Sequence of chain 1.A:
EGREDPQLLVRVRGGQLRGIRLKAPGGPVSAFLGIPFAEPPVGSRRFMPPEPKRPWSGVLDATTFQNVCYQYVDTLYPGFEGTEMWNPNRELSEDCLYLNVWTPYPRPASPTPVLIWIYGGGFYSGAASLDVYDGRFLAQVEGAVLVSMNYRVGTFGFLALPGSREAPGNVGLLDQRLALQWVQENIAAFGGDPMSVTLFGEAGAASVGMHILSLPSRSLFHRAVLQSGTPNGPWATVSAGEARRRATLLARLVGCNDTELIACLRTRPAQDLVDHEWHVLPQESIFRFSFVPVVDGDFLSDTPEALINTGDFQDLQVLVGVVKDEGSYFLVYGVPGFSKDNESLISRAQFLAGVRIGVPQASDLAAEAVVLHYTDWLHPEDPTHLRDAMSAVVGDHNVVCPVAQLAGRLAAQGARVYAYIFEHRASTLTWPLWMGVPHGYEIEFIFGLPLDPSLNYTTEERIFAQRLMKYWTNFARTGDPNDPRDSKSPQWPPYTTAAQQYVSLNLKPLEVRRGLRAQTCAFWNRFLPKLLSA

Binding-site contacts:
Ligand atom N4 contacts residue TRP286 of chain 1.A at 3.3 Å.
Ligand atom C5 contacts residue TYR124 of chain 1.A at 3.3 Å (hydrophobic).
Ligand atom C5 contacts residue ASP74 of chain 1.A at 3.6 Å.
Ligand atom N4 contacts residue SER298 of chain 1.A at 3.1 Å (h-bond).
Ligand atom C6 contacts residue ASP74 of chain 1.A at 3.3 Å.
Ligand atom C6 contacts residue TYR124 of chain 1.A at 3.0 Å (hydrophobic).
Ligand atom O1 contacts residue ILE294 of chain 1.A at 3.5 Å.
Ligand atom C5 contacts residue TYR337 of chain 1.A at 3.6 Å (hydrophobic).
Ligand atom C9 contacts residue TRP286 of chain 1.A at 3.5 Å (hydrophobic).
Ligand atom N3 contacts residue TRP286 of chain 1.A at 3.3 Å.
Ligand atom C13 contacts residue TRP286 of chain 1.A at 3.3 Å (hydrophobic).
Ligand atom C10 contacts residue TRP286 of chain 1.A at 3.6 Å (hydrophobic).
Ligand atom N5 contacts residue TYR337 of chain 1.A at 3.1 Å.
Ligand atom O3 contacts residue PHE297 of chain 1.A at 3.0 Å.
Ligand atom N2 contacts residue TYR124 of chain 1.A at 3.2 Å (h-bond).
Ligand atom O2 contacts residue TYR124 of chain 1.A at 3.4 Å (h-bond).
Ligand atom O3 contacts residue SER298 of chain 1.A at 2.7 Å (h-bond).
Ligand atom C7 contacts residue ASP74 of chain 1.A at 3.5 Å.
Ligand atom C9 contacts residue TYR124 of chain 1.A at 3.7 Å (hydrophobic).
Ligand atom N3 contacts residue TYR124 of chain 1.A at 3.6 Å.
Ligand atom C8 contacts residue ASP74 of chain 1.A at 3.0 Å.
Ligand atom O1 contacts residue PHE295 of chain 1.A at 3.0 Å (h-bond).
Ligand atom O4 contacts residue SUN203 of chain 1.A at 3.4 Å.
Ligand atom C11 contacts residue TRP286 of chain 1.A at 3.4 Å (hydrophobic).
Ligand atom C14 contacts residue TRP286 of chain 1.A at 3.6 Å (hydrophobic).
Ligand atom O4 contacts residue TYR337 of chain 1.A at 3.5 Å.
Ligand atom N2 contacts residue TYR341 of chain 1.A at 3.6 Å.
Ligand atom O4 contacts residue TRP86 of chain 1.A at 3.6 Å.
Ligand atom C8 contacts residue TYR124 of chain 1.A at 3.6 Å (hydrophobic).
Ligand atom C9 contacts residue TYR72 of chain 1.A at 3.5 Å (hydrophobic).
Ligand atom C12 contacts residue TRP286 of chain 1.A at 3.2 Å (hydrophobic).
Ligand atom C22 contacts residue TYR337 of chain 1.A at 3.4 Å (hydrophobic).
Ligand atom C7 contacts residue TYR341 of chain 1.A at 2.9 Å (hydrophobic).
Ligand atom C3 contacts residue PHE338 of chain 1.A at 3.3 Å (hydrophobic).
Ligand atom C4 contacts residue TYR337 of chain 1.A at 3.4 Å (hydrophobic).
Ligand atom C6 contacts residue TYR341 of chain 1.A at 3.5 Å (hydrophobic).
Ligand atom C8 contacts residue TRP286 of chain 1.A at 3.2 Å (hydrophobic).
Ligand atom C1 contacts residue PHE338 of chain 1.A at 3.3 Å (hydrophobic).
Ligand atom C14 contacts residue SER298 of chain 1.A at 3.6 Å.
Ligand atom N4 contacts residue GLU285 of chain 1.A at 3.6 Å.

The protein below binds the small molecule below.
Small molecule (SMILES): NC(=O)c1cc[n+](COC[n+]2ccc(/C=N/O)cc2/C=N/O)cc1